Sequence of chain 1.A:
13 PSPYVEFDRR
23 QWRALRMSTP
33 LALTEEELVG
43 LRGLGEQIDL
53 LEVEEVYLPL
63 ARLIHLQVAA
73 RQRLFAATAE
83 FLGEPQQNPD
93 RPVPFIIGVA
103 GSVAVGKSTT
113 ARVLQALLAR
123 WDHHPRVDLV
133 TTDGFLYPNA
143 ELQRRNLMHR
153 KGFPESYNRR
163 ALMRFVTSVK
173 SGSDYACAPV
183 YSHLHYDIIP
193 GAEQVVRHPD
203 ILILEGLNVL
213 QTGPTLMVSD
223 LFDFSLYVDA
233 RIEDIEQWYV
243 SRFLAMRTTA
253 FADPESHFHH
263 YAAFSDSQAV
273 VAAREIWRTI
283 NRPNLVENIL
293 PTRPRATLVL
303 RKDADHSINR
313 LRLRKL

Binding-site contacts:
Ligand atom CAZ contacts residue MET150 of chain 1.A at 3.8 Å (hydrophobic).
Ligand atom OAX contacts residue PHE253 of chain 1.A at 3.6 Å.
Ligand atom CAF contacts residue LEU209 of chain 1.A at 3.8 Å (hydrophobic).
Ligand atom CAT contacts residue TYR188 of chain 1.A at 3.7 Å (hydrophobic).
Ligand atom CAJ contacts residue ILE282 of chain 1.A at 3.2 Å (hydrophobic).
Ligand atom CAY contacts residue TYR188 of chain 1.A at 3.5 Å (hydrophobic).
Ligand atom CAK contacts residue TYR188 of chain 1.A at 3.7 Å (hydrophobic).
Ligand atom CBD contacts residue LYS153 of chain 1.A at 3.6 Å.
Ligand atom CAM contacts residue ILE282 of chain 1.A at 3.4 Å (hydrophobic).
Ligand atom CAY contacts residue TYR241 of chain 1.A at 3.7 Å (hydrophobic).
Ligand atom CAN contacts residue PHE260 of chain 1.A at 3.6 Å (hydrophobic).
Ligand atom CAF contacts residue GLY154 of chain 1.A at 3.7 Å.
Ligand atom CAT contacts residue TYR241 of chain 1.A at 3.4 Å (hydrophobic).
Ligand atom CAL contacts residue PHE260 of chain 1.A at 3.8 Å (hydrophobic).
Ligand atom CAH contacts residue GLY154 of chain 1.A at 3.7 Å.
Ligand atom CAT contacts residue PHE245 of chain 1.A at 3.5 Å (hydrophobic).
Ligand atom NBG contacts residue LYS153 of chain 1.A at 3.5 Å.
Ligand atom CAP contacts residue ASN283 of chain 1.A at 3.6 Å.
Ligand atom OAC contacts residue TYR241 of chain 1.A at 3.6 Å (h-bond).
Ligand atom NAB contacts residue HIS151 of chain 1.A at 3.4 Å (h-bond).
Ligand atom CAD contacts residue MET150 of chain 1.A at 3.5 Å (hydrophobic).
Ligand atom CAO contacts residue TYR241 of chain 1.A at 3.6 Å (hydrophobic).
Ligand atom CAR contacts residue LYS153 of chain 1.A at 3.6 Å.
Ligand atom CAE contacts residue LEU138 of chain 1.A at 3.7 Å (hydrophobic).
Ligand atom CAR contacts residue ASN283 of chain 1.A at 3.4 Å.
Ligand atom CAG contacts residue LEU138 of chain 1.A at 3.8 Å (hydrophobic).
Ligand atom CAD contacts residue HIS151 of chain 1.A at 3.8 Å.
Ligand atom CAJ contacts residue MET150 of chain 1.A at 3.4 Å (hydrophobic).
Ligand atom CAE contacts residue ASP135 of chain 1.A at 3.3 Å.
Ligand atom NAW contacts residue TYR188 of chain 1.A at 2.5 Å (h-bond).
Ligand atom NAW contacts residue MET248 of chain 1.A at 3.5 Å.
Ligand atom CBA contacts residue TYR188 of chain 1.A at 3.2 Å (hydrophobic).
Ligand atom CAA contacts residue TYR188 of chain 1.A at 3.3 Å (hydrophobic).
Ligand atom CAF contacts residue TYR159 of chain 1.A at 3.8 Å (hydrophobic).
Ligand atom CAH contacts residue LYS153 of chain 1.A at 3.6 Å.
Ligand atom CAS contacts residue LYS153 of chain 1.A at 3.8 Å.
Ligand atom OAC contacts residue MET248 of chain 1.A at 3.7 Å.
Ligand atom OAX contacts residue TYR188 of chain 1.A at 2.8 Å (h-bond).
Ligand atom CAY contacts residue MET248 of chain 1.A at 3.5 Å (hydrophobic).
Ligand atom NAB contacts residue MET150 of chain 1.A at 3.5 Å.

This protein binds this small molecule.
Small molecule (SMILES): CNC(=O)COc1ccc(-c2ccc(C#N)cc2)c(CN2CCN(c3ccccn3)CC2)c1